A small-molecule ligand and the protein it binds are described below.
Small molecule (SMILES): C[N+](C)(C)C[C@H](O)CC(=O)O

Sequence of chain 1.A:
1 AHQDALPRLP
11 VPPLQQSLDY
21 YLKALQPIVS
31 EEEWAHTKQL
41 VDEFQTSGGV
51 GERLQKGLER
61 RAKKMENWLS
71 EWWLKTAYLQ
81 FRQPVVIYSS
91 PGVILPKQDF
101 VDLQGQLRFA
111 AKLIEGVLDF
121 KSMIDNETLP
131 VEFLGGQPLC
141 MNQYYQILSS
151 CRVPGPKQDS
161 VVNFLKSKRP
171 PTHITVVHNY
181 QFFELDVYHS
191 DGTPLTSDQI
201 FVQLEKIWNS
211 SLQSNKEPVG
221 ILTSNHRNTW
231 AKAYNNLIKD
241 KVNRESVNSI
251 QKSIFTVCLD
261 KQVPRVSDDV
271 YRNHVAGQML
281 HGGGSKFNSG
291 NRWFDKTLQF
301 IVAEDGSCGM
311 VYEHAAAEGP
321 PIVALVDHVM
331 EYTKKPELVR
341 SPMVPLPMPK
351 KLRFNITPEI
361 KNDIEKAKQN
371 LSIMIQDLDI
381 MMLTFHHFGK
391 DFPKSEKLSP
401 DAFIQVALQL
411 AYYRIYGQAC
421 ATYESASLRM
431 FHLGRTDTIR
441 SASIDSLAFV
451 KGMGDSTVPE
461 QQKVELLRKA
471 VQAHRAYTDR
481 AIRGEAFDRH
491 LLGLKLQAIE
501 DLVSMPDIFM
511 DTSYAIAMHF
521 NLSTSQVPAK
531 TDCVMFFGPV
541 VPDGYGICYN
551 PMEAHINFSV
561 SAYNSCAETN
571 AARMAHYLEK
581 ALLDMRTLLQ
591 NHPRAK

Binding-site contacts:
Ligand atom C5A contacts residue PHE537 of chain 1.A at 4.0 Å (hydrophobic).
Ligand atom C5C contacts residue SER523 of chain 1.A at 3.3 Å.
Ligand atom C4 contacts residue HIS314 of chain 1.A at 4.0 Å.
Ligand atom C1 contacts residue THR436 of chain 1.A at 3.4 Å.
Ligand atom O1A contacts residue TRP73 of chain 1.A at 3.6 Å.
Ligand atom N5 contacts residue SER425 of chain 1.A at 4.5 Å.
Ligand atom C5A contacts residue SER525 of chain 1.A at 4.5 Å.
Ligand atom C1 contacts residue TYR78 of chain 1.A at 4.4 Å (hydrophobic).
Ligand atom C5B contacts residue PHE537 of chain 1.A at 3.5 Å (hydrophobic).
Ligand atom C5C contacts residue VAL540 of chain 1.A at 3.9 Å (hydrophobic).
Ligand atom C2 contacts residue SER425 of chain 1.A at 3.9 Å.
Ligand atom C5A contacts residue SER425 of chain 1.A at 3.5 Å.
Ligand atom O1A contacts residue THR436 of chain 1.A at 2.6 Å (h-bond).
Ligand atom C2 contacts residue GLU318 of chain 1.A at 3.5 Å.
Ligand atom O1A contacts residue TYR78 of chain 1.A at 3.9 Å.
Ligand atom C5A contacts residue THR524 of chain 1.A at 3.8 Å.
Ligand atom O1B contacts residue SER425 of chain 1.A at 2.6 Å (h-bond).
Ligand atom C2 contacts residue HIS314 of chain 1.A at 3.4 Å.
Ligand atom C1 contacts residue GLU318 of chain 1.A at 4.1 Å.
Ligand atom C1 contacts residue SER425 of chain 1.A at 3.6 Å.
Ligand atom O1A contacts residue GLU318 of chain 1.A at 4.2 Å.
Ligand atom N5 contacts residue PHE537 of chain 1.A at 4.3 Å.
Ligand atom O3 contacts residue SER425 of chain 1.A at 4.2 Å.
Ligand atom C5C contacts residue PHE537 of chain 1.A at 4.5 Å (hydrophobic).
Ligand atom C2 contacts residue THR436 of chain 1.A at 4.5 Å.
Ligand atom N5 contacts residue SER523 of chain 1.A at 4.0 Å.
Ligand atom C5A contacts residue SER523 of chain 1.A at 3.6 Å.
Ligand atom O3 contacts residue HIS314 of chain 1.A at 2.7 Å (h-bond).
Ligand atom O1A contacts residue TYR423 of chain 1.A at 3.3 Å (h-bond).
Ligand atom C3 contacts residue SER425 of chain 1.A at 3.4 Å.
Ligand atom O1B contacts residue THR436 of chain 1.A at 3.7 Å.
Ligand atom O1B contacts residue TYR423 of chain 1.A at 2.6 Å (h-bond).
Ligand atom O1A contacts residue ARG489 of chain 1.A at 4.0 Å.
Ligand atom C2 contacts residue TYR78 of chain 1.A at 3.9 Å (hydrophobic).
Ligand atom C5A contacts residue TYR423 of chain 1.A at 3.8 Å (hydrophobic).
Ligand atom C1 contacts residue TYR423 of chain 1.A at 3.3 Å (hydrophobic).
Ligand atom C4 contacts residue SER425 of chain 1.A at 4.3 Å.
Ligand atom C3 contacts residue HIS314 of chain 1.A at 3.5 Å.